This small molecule binds to this protein.
Small molecule (SMILES): CC(=O)N[C@H]1[C@H](O[C@H]2[C@H](O)[C@@H](NC(C)=O)CO[C@@H]2CO)O[C@H](CO)[C@@H](O[C@H]2O[C@H](CO)[C@@H](O)[C@H](O)[C@@H]2O)[C@@H]1O

Binding-site contacts:
Ligand atom C4 contacts residue ASN63 of chain 2.A at 4.2 Å.
Ligand atom N2 contacts residue ASN63 of chain 2.A at 2.9 Å (h-bond).
Ligand atom C5 contacts residue HIS40 of chain 2.A at 3.5 Å.
Ligand atom C7 contacts residue SER59 of chain 2.A at 4.1 Å.
Ligand atom N2 contacts residue SER59 of chain 2.A at 3.8 Å.
Ligand atom C7 contacts residue HIS56 of chain 2.A at 4.3 Å.
Ligand atom O6 contacts residue LEU41 of chain 2.A at 4.4 Å.
Ligand atom C3 contacts residue ASN63 of chain 2.A at 3.8 Å.
Ligand atom C6 contacts residue HIS40 of chain 2.A at 2.1 Å.
Ligand atom C5 contacts residue ASN63 of chain 2.A at 3.7 Å.
Ligand atom O6 contacts residue HIS40 of chain 2.A at 1.4 Å.
Ligand atom C1 contacts residue ASN63 of chain 2.A at 1.4 Å.
Ligand atom O5 contacts residue ASN63 of chain 2.A at 2.4 Å (h-bond).
Ligand atom O7 contacts residue ASN63 of chain 2.A at 3.0 Å (h-bond).
Ligand atom C8 contacts residue ASN63 of chain 2.A at 4.3 Å.
Ligand atom O5 contacts residue HIS40 of chain 2.A at 3.9 Å.
Ligand atom C2 contacts residue ASN63 of chain 2.A at 2.5 Å.
Ligand atom C7 contacts residue ASN63 of chain 2.A at 3.1 Å.
Ligand atom C8 contacts residue HIS56 of chain 2.A at 3.4 Å.
Ligand atom C8 contacts residue TRP60 of chain 2.A at 3.9 Å (hydrophobic).
Ligand atom C8 contacts residue SER59 of chain 2.A at 3.2 Å.

Sequence of chain 2.A:
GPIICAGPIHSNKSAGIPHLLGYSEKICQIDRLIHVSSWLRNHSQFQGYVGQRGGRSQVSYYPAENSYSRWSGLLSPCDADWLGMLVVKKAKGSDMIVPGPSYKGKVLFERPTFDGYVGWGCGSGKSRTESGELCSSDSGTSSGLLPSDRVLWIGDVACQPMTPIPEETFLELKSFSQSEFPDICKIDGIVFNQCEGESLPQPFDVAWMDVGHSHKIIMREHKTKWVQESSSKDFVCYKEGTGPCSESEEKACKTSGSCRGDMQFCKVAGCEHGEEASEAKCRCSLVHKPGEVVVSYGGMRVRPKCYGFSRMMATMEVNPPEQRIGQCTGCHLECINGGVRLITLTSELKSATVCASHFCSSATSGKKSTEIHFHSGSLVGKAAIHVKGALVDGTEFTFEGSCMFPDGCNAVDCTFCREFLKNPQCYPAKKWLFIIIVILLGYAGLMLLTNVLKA